This small molecule binds to this protein.
Small molecule (SMILES): C[C@]12CC[C@H]3[C@@H](CCC4=CC(=O)CC[C@@]43C)[C@@H]1CC[C@@H]2O

Binding-site contacts:
Ligand atom C15 contacts residue VAL85 of chain 1.A at 3.7 Å (hydrophobic).
Ligand atom C11 contacts residue MET291 of chain 1.A at 4.5 Å (hydrophobic).
Ligand atom C15 contacts residue HEM1 of chain 1.C at 4.2 Å.
Ligand atom C18 contacts residue ALA289 of chain 1.A at 4.0 Å (hydrophobic).
Ligand atom C16 contacts residue HEM1 of chain 1.C at 3.9 Å.
Ligand atom C7 contacts residue PHE80 of chain 1.A at 4.0 Å (hydrophobic).
Ligand atom O17 contacts residue HEM1 of chain 1.C at 4.0 Å.
Ligand atom C5 contacts residue VAL293 of chain 1.A at 3.8 Å (hydrophobic).
Ligand atom C6 contacts residue VAL293 of chain 1.A at 3.9 Å (hydrophobic).
Ligand atom C19 contacts residue VAL293 of chain 1.A at 3.9 Å (hydrophobic).
Ligand atom C18 contacts residue MET291 of chain 1.A at 4.4 Å (hydrophobic).
Ligand atom C17 contacts residue ALA242 of chain 1.A at 4.3 Å (hydrophobic).
Ligand atom C7 contacts residue VAL85 of chain 1.A at 4.3 Å (hydrophobic).
Ligand atom C2 contacts residue SER388 of chain 1.A at 3.8 Å.
Ligand atom C11 contacts residue SER388 of chain 1.A at 4.2 Å.
Ligand atom C18 contacts residue ILE292 of chain 1.A at 3.3 Å (hydrophobic).
Ligand atom C9 contacts residue PHE80 of chain 1.A at 4.1 Å (hydrophobic).
Ligand atom C15 contacts residue PHE80 of chain 1.A at 4.3 Å (hydrophobic).
Ligand atom O17 contacts residue ALA242 of chain 1.A at 3.9 Å.
Ligand atom O17 contacts residue THR246 of chain 1.A at 3.5 Å.
Ligand atom C18 contacts residue HEM1 of chain 1.C at 4.5 Å.
Ligand atom C14 contacts residue PHE80 of chain 1.A at 3.8 Å (hydrophobic).
Ligand atom C1 contacts residue SER388 of chain 1.A at 3.5 Å.
Ligand atom C19 contacts residue SER388 of chain 1.A at 4.4 Å.
Ligand atom C8 contacts residue PHE80 of chain 1.A at 4.3 Å (hydrophobic).
Ligand atom C16 contacts residue ALA242 of chain 1.A at 4.2 Å (hydrophobic).
Ligand atom C4 contacts residue VAL293 of chain 1.A at 3.7 Å (hydrophobic).
Ligand atom C19 contacts residue MET291 of chain 1.A at 3.5 Å (hydrophobic).

Sequence of chain 1.A:
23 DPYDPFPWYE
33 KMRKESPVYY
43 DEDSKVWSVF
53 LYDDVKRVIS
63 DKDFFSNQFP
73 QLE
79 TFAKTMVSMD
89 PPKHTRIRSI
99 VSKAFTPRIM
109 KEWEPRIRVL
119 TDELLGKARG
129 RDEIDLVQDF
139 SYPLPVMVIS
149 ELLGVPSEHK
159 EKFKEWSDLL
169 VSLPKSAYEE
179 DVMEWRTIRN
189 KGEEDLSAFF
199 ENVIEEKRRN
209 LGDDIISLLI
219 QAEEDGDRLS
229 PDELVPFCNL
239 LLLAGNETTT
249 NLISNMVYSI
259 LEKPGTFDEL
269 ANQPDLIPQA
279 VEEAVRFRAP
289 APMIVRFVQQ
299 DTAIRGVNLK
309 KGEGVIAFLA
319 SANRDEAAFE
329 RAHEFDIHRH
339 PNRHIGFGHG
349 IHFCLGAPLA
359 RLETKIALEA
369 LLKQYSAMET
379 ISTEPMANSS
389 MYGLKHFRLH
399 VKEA